Binding-site contacts:
Ligand atom O6 contacts residue 06S1 of chain 1.BA at 2.7 Å (h-bond).
Ligand atom C8 contacts residue LEU228 of chain 1.D at 3.8 Å (hydrophobic).
Ligand atom O7 contacts residue PHE445 of chain 1.D at 2.9 Å (h-bond).
Ligand atom C6 contacts residue HIS442 of chain 1.D at 3.3 Å.
Ligand atom N2 contacts residue ASP230 of chain 1.D at 2.6 Å (salt-bridge).
Ligand atom C1 contacts residue ASN271 of chain 1.D at 1.4 Å.
Ligand atom O4 contacts residue 06S1 of chain 1.BA at 3.8 Å.
Ligand atom N2 contacts residue 06S1 of chain 1.BA at 2.7 Å (h-bond).
Ligand atom C8 contacts residue PHE445 of chain 1.D at 3.7 Å (hydrophobic).
Ligand atom C7 contacts residue ASN271 of chain 1.D at 3.7 Å.
Ligand atom C6 contacts residue SER443 of chain 1.D at 3.7 Å.
Ligand atom O4 contacts residue LEU228 of chain 1.D at 3.7 Å.
Ligand atom C3 contacts residue PHE206 of chain 1.D at 3.8 Å (hydrophobic).
Ligand atom C8 contacts residue 06S1 of chain 1.BA at 3.7 Å.
Ligand atom C8 contacts residue ASP230 of chain 1.D at 3.6 Å.
Ligand atom C2 contacts residue 06S1 of chain 1.BA at 3.5 Å.
Ligand atom O7 contacts residue ASN444 of chain 1.D at 3.2 Å (h-bond).
Ligand atom O5 contacts residue ASN271 of chain 1.D at 2.3 Å (h-bond).
Ligand atom C7 contacts residue 06S1 of chain 1.BA at 3.6 Å.
Ligand atom C6 contacts residue LEU228 of chain 1.D at 3.8 Å (hydrophobic).
Ligand atom C2 contacts residue HIS442 of chain 1.D at 3.7 Å.
Ligand atom O3 contacts residue 06S1 of chain 1.BA at 3.2 Å (h-bond).
Ligand atom O4 contacts residue PHE206 of chain 1.D at 3.7 Å.
Ligand atom O7 contacts residue TYR446 of chain 1.D at 3.8 Å.
Ligand atom C3 contacts residue ASP230 of chain 1.D at 3.8 Å.
Ligand atom C7 contacts residue ASP230 of chain 1.D at 3.6 Å.
Ligand atom O7 contacts residue LYS204 of chain 1.D at 3.2 Å.
Ligand atom C8 contacts residue SER232 of chain 1.D at 3.6 Å.
Ligand atom C7 contacts residue LEU228 of chain 1.D at 3.5 Å (hydrophobic).
Ligand atom N2 contacts residue ASN271 of chain 1.D at 3.1 Å (h-bond).
Ligand atom C8 contacts residue SER208 of chain 1.D at 3.3 Å.
Ligand atom C3 contacts residue 06S1 of chain 1.BA at 3.2 Å.
Ligand atom C2 contacts residue ASP230 of chain 1.D at 3.5 Å.
Ligand atom C1 contacts residue 06S1 of chain 1.BA at 3.7 Å.
Ligand atom O7 contacts residue LEU228 of chain 1.D at 3.7 Å.
Ligand atom O6 contacts residue HIS442 of chain 1.D at 3.2 Å (h-bond).
Ligand atom C2 contacts residue ASN271 of chain 1.D at 2.5 Å.
Ligand atom C5 contacts residue ASN271 of chain 1.D at 3.6 Å.
Ligand atom C1 contacts residue ASP230 of chain 1.D at 3.5 Å.
Ligand atom C8 contacts residue TYR269 of chain 1.D at 3.2 Å (hydrophobic).

The small molecule below binds the protein below.
Small molecule (SMILES): CC(=O)N[C@H]1[C@H](O[C@H]2[C@H](O)[C@@H](NC(C)=O)CO[C@@H]2CO)O[C@H](CO)[C@@H](O[C@@H]2O[C@H](CO)[C@@H](O)[C@H](O)[C@@H]2O)[C@@H]1O

Sequence of chain 1.D:
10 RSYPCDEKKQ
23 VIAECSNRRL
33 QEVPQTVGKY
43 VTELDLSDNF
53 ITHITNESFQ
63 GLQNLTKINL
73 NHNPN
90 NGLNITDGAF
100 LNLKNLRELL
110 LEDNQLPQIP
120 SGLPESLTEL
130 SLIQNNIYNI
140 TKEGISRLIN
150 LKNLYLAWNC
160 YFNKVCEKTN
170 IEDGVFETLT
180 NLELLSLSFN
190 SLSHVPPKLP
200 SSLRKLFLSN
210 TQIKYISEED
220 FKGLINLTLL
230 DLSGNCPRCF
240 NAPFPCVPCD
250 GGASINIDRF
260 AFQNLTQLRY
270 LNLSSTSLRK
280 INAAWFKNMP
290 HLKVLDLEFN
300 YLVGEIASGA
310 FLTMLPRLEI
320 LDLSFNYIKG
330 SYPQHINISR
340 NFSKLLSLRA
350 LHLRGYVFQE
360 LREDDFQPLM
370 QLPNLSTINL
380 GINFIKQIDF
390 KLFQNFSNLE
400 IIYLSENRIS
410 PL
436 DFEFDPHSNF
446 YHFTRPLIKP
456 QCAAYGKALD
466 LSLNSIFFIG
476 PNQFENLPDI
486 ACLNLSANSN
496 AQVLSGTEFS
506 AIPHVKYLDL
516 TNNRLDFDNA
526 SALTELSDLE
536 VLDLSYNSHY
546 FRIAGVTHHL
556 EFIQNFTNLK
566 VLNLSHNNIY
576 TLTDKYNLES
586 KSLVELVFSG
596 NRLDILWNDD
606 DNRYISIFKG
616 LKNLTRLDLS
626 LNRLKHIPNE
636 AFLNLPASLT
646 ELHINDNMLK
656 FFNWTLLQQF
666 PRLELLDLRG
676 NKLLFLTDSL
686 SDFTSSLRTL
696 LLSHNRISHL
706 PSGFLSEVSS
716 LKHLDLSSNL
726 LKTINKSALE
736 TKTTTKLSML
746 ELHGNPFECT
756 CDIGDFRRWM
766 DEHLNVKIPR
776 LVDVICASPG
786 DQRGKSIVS